A small-molecule ligand and the protein it binds are described below.
Small molecule (SMILES): CCCCCC(=O)OC[C@H](O)COP(=O)(O)O

Sequence of chain 1.B:
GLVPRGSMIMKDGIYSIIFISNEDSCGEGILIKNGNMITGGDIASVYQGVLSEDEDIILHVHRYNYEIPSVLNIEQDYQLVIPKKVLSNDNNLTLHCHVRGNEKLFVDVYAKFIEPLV

Binding-site contacts:
Ligand atom C7 contacts residue ILE17 of chain 1.B at 4.0 Å (hydrophobic).
Ligand atom O2 contacts residue VAL71 of chain 1.B at 3.8 Å.
Ligand atom O3 contacts residue PHE19 of chain 1.B at 4.0 Å.
Ligand atom C2 contacts residue LEU80 of chain 1.B at 4.2 Å (hydrophobic).
Ligand atom O4P contacts residue ASP42 of chain 1.B at 3.3 Å (salt-bridge).
Ligand atom C4 contacts residue LEU80 of chain 1.B at 4.1 Å (hydrophobic).
Ligand atom O1 contacts residue TYR47 of chain 1.B at 3.7 Å.
Ligand atom P contacts residue TYR78 of chain 1.B at 3.4 Å.
Ligand atom C3 contacts residue PHE19 of chain 1.B at 4.0 Å (hydrophobic).
Ligand atom C3 contacts residue TYR47 of chain 1.B at 3.4 Å (hydrophobic).
Ligand atom O2P contacts residue VAL61 of chain 1.B at 3.6 Å.
Ligand atom O2P contacts residue TYR78 of chain 1.B at 2.7 Å (h-bond).
Ligand atom O4P contacts residue SER45 of chain 1.B at 3.3 Å (h-bond).
Ligand atom O3P contacts residue VAL71 of chain 1.B at 3.4 Å.
Ligand atom C8 contacts residue LEU31 of chain 1.B at 3.8 Å (hydrophobic).
Ligand atom C7 contacts residue LEU31 of chain 1.B at 3.6 Å (hydrophobic).
Ligand atom C6 contacts residue ILE82 of chain 1.B at 3.7 Å (hydrophobic).
Ligand atom O2 contacts residue PHE19 of chain 1.B at 3.3 Å.
Ligand atom C5 contacts residue VAL109 of chain 1.B at 3.5 Å (hydrophobic).
Ligand atom P contacts residue SER45 of chain 1.B at 3.9 Å.
Ligand atom O1P contacts residue TYR78 of chain 1.B at 4.0 Å.
Ligand atom O1 contacts residue LEU59 of chain 1.B at 3.5 Å.
Ligand atom O2P contacts residue SER45 of chain 1.B at 3.4 Å (h-bond).
Ligand atom C9 contacts residue ILE38 of chain 1.B at 3.7 Å (hydrophobic).
Ligand atom C8 contacts residue ILE82 of chain 1.B at 4.2 Å (hydrophobic).
Ligand atom C9 contacts residue LEU31 of chain 1.B at 3.7 Å (hydrophobic).
Ligand atom C1 contacts residue ASP42 of chain 1.B at 4.2 Å.
Ligand atom O3P contacts residue TYR78 of chain 1.B at 3.0 Å (h-bond).
Ligand atom O2P contacts residue SER70 of chain 1.B at 3.5 Å (h-bond).
Ligand atom O1P contacts residue VAL71 of chain 1.B at 2.5 Å (h-bond).
Ligand atom O1P contacts residue SER70 of chain 1.B at 2.7 Å (h-bond).
Ligand atom C1 contacts residue TYR78 of chain 1.B at 3.6 Å (hydrophobic).
Ligand atom O2 contacts residue VAL107 of chain 1.B at 4.0 Å.
Ligand atom P contacts residue SER70 of chain 1.B at 3.6 Å.
Ligand atom P contacts residue VAL71 of chain 1.B at 3.8 Å.
Ligand atom C1 contacts residue TYR47 of chain 1.B at 3.9 Å (hydrophobic).
Ligand atom C8 contacts residue LEU95 of chain 1.B at 3.7 Å (hydrophobic).
Ligand atom C6 contacts residue CYS97 of chain 1.B at 4.2 Å (hydrophobic).
Ligand atom C2 contacts residue TYR78 of chain 1.B at 4.0 Å (hydrophobic).
Ligand atom O1P contacts residue LEU72 of chain 1.B at 3.6 Å.